This small molecule binds to this protein.
Small molecule (SMILES): CC(=O)N[C@H]1[C@@H](O[C@H]2[C@H](O)[C@@H](NC(C)=O)CO[C@@H]2CO)O[C@H](CO)[C@@H](O[C@H]2O[C@H](CO[C@@H]3O[C@H](CO)[C@@H](O)[C@H](O)[C@@H]3O)[C@@H](O[C@@H]3O[C@H](CO)[C@@H](O)[C@H](O)[C@@H]3O)[C@H](O)[C@@H]2O)[C@@H]1O

Binding-site contacts:
Ligand atom O7 contacts residue ASN135 of chain 1.A at 3.5 Å (h-bond).
Ligand atom O7 contacts residue LEU132 of chain 1.A at 3.8 Å.
Ligand atom C7 contacts residue ASN135 of chain 1.A at 3.5 Å.
Ligand atom C3 contacts residue ASN135 of chain 1.A at 3.7 Å.
Ligand atom O6 contacts residue THR326 of chain 1.A at 3.8 Å.
Ligand atom C8 contacts residue LEU132 of chain 1.A at 4.0 Å (hydrophobic).
Ligand atom C1 contacts residue ASN330 of chain 1.A at 4.3 Å.
Ligand atom O3 contacts residue NAG3 of chain 1.E at 4.2 Å.
Ligand atom C2 contacts residue ASN135 of chain 1.A at 2.3 Å.
Ligand atom O5 contacts residue ASN135 of chain 1.A at 2.3 Å (h-bond).
Ligand atom N2 contacts residue ASN135 of chain 1.A at 2.9 Å (h-bond).
Ligand atom O7 contacts residue ASN330 of chain 1.A at 3.5 Å (h-bond).
Ligand atom O6 contacts residue GLU323 of chain 1.A at 4.3 Å.
Ligand atom C4 contacts residue ASN135 of chain 1.A at 4.1 Å.
Ligand atom C5 contacts residue ASN135 of chain 1.A at 3.6 Å.
Ligand atom C7 contacts residue ASN330 of chain 1.A at 3.8 Å.
Ligand atom C5 contacts residue ASN330 of chain 1.A at 3.6 Å.
Ligand atom C1 contacts residue THR326 of chain 1.A at 4.3 Å.
Ligand atom C8 contacts residue ALA327 of chain 1.A at 3.3 Å (hydrophobic).
Ligand atom C1 contacts residue ASN135 of chain 1.A at 1.4 Å.
Ligand atom C7 contacts residue GLY131 of chain 1.A at 4.4 Å.
Ligand atom O3 contacts residue THR326 of chain 1.A at 4.4 Å.
Ligand atom C6 contacts residue ASN330 of chain 1.A at 4.0 Å.
Ligand atom O4 contacts residue ASN330 of chain 1.A at 3.3 Å (h-bond).
Ligand atom N2 contacts residue ASN330 of chain 1.A at 4.4 Å.
Ligand atom C6 contacts residue THR326 of chain 1.A at 4.5 Å.
Ligand atom C8 contacts residue GLY131 of chain 1.A at 4.0 Å.
Ligand atom C8 contacts residue ILE128 of chain 1.A at 4.3 Å (hydrophobic).
Ligand atom C7 contacts residue ALA327 of chain 1.A at 3.9 Å (hydrophobic).
Ligand atom N2 contacts residue ALA327 of chain 1.A at 4.0 Å.
Ligand atom C8 contacts residue ASN330 of chain 1.A at 4.2 Å.
Ligand atom O2 contacts residue NAG3 of chain 1.E at 3.8 Å.
Ligand atom C4 contacts residue ASN330 of chain 1.A at 3.9 Å.
Ligand atom C3 contacts residue ASN330 of chain 1.A at 3.9 Å.

Sequence of chain 1.A:
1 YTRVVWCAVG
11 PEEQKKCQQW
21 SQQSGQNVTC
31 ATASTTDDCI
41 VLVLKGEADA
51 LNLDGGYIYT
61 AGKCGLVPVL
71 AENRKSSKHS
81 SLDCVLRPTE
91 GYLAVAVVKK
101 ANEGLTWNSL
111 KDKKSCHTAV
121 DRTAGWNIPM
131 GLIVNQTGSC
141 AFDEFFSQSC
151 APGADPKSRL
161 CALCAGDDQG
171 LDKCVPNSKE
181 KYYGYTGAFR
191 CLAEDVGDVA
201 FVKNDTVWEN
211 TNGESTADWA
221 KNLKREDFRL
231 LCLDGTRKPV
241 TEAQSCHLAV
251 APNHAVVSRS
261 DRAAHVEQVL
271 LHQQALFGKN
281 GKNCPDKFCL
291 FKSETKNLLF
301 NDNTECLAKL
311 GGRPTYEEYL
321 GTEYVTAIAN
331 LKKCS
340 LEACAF